Sequence of chain 1.A:
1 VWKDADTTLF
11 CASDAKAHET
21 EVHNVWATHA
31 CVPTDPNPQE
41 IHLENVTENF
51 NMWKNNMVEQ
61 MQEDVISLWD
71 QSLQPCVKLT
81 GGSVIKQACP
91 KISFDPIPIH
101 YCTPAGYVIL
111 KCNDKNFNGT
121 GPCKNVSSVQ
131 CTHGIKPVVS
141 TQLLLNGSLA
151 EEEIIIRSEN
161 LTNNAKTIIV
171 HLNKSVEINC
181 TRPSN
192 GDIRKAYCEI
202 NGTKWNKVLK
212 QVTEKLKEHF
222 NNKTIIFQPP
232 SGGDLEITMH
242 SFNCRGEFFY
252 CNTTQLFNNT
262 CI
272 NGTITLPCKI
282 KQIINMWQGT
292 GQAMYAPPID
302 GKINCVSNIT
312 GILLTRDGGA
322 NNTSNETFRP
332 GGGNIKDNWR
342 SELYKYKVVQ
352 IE

This small molecule binds to this protein.
Small molecule (SMILES): CC(=O)N[C@@H]1[C@@H](O)[C@H](O)[C@@H](CO)O[C@H]1O

Binding-site contacts:
Ligand atom C4 contacts residue ASN202 of chain 1.A at 4.1 Å.
Ligand atom C4 contacts residue LYS205 of chain 1.A at 3.9 Å.
Ligand atom C3 contacts residue ASN202 of chain 1.A at 3.6 Å.
Ligand atom N2 contacts residue ASN202 of chain 1.A at 2.8 Å (h-bond).
Ligand atom C6 contacts residue LYS205 of chain 1.A at 3.4 Å.
Ligand atom O6 contacts residue THR204 of chain 1.A at 3.3 Å.
Ligand atom C2 contacts residue ASN202 of chain 1.A at 2.2 Å.
Ligand atom C1 contacts residue ASN202 of chain 1.A at 1.4 Å.
Ligand atom C5 contacts residue THR204 of chain 1.A at 4.3 Å.
Ligand atom C8 contacts residue ASN202 of chain 1.A at 4.4 Å.
Ligand atom C7 contacts residue ASN202 of chain 1.A at 3.4 Å.
Ligand atom C1 contacts residue THR204 of chain 1.A at 4.3 Å.
Ligand atom O6 contacts residue LYS205 of chain 1.A at 3.4 Å.
Ligand atom C6 contacts residue THR204 of chain 1.A at 4.2 Å.
Ligand atom O5 contacts residue ASN202 of chain 1.A at 2.4 Å (h-bond).
Ligand atom C5 contacts residue LYS205 of chain 1.A at 3.8 Å.
Ligand atom C1 contacts residue LYS205 of chain 1.A at 3.9 Å.
Ligand atom O5 contacts residue THR204 of chain 1.A at 4.0 Å.
Ligand atom C5 contacts residue ASN202 of chain 1.A at 3.6 Å.
Ligand atom C2 contacts residue LYS205 of chain 1.A at 4.3 Å.
Ligand atom O7 contacts residue ASN202 of chain 1.A at 3.8 Å.
Ligand atom O5 contacts residue LYS205 of chain 1.A at 3.1 Å.